Sequence of chain 1.A:
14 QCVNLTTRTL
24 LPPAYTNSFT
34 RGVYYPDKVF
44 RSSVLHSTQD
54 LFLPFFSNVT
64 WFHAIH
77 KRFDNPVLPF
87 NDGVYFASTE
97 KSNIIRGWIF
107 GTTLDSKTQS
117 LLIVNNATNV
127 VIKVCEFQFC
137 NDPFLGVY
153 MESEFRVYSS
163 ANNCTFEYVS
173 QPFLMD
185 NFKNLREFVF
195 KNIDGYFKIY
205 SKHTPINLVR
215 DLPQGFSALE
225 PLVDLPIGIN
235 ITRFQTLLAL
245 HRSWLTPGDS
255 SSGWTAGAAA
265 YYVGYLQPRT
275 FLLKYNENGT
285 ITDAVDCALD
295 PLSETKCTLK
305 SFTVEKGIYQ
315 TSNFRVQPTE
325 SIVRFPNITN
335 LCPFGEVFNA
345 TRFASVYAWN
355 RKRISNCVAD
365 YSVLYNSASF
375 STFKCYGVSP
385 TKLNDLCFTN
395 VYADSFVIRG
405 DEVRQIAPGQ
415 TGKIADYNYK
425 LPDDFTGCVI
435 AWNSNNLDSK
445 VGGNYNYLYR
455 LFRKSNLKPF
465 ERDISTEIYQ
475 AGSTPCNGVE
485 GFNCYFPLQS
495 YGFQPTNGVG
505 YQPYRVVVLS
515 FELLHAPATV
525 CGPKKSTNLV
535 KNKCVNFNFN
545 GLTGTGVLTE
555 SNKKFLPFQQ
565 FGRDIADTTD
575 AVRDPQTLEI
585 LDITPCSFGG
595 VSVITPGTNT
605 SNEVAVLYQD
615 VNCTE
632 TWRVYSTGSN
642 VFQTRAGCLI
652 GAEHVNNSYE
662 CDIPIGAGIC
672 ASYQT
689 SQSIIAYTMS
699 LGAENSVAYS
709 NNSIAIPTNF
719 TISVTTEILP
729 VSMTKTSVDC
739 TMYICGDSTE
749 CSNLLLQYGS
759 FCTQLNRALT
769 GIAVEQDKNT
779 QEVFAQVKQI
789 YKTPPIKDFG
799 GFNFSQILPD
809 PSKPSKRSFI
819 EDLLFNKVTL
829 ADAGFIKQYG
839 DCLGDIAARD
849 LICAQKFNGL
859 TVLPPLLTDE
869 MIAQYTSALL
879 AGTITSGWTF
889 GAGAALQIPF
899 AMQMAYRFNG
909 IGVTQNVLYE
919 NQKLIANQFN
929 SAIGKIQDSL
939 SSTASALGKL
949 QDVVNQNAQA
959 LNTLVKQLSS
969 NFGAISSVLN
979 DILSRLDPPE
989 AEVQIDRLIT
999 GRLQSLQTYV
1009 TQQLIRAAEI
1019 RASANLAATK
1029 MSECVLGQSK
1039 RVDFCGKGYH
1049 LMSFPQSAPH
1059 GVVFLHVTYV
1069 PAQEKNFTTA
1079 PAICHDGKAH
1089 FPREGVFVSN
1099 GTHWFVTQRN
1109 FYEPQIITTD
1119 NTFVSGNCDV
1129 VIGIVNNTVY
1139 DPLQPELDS

A small-molecule ligand and the protein it binds are described below.
Small molecule (SMILES): CC(=O)N[C@@H]1[C@@H](O)[C@H](O)[C@@H](CO)O[C@H]1O

Binding-site contacts:
Ligand atom O6 contacts residue ASN164 of chain 1.B at 4.5 Å.
Ligand atom C4 contacts residue ASN165 of chain 1.B at 4.2 Å.
Ligand atom O5 contacts residue ASN165 of chain 1.B at 2.4 Å (h-bond).
Ligand atom C5 contacts residue ASN165 of chain 1.B at 3.7 Å.
Ligand atom C7 contacts residue TYR351 of chain 1.A at 4.2 Å (hydrophobic).
Ligand atom C5 contacts residue ASN164 of chain 1.B at 4.5 Å.
Ligand atom C3 contacts residue ASN165 of chain 1.B at 3.8 Å.
Ligand atom O5 contacts residue ASN164 of chain 1.B at 4.2 Å.
Ligand atom C6 contacts residue ASN164 of chain 1.B at 3.8 Å.
Ligand atom N2 contacts residue ASN165 of chain 1.B at 2.8 Å (h-bond).
Ligand atom C1 contacts residue ASN165 of chain 1.B at 1.4 Å.
Ligand atom C7 contacts residue ASN165 of chain 1.B at 3.5 Å.
Ligand atom O7 contacts residue TYR351 of chain 1.A at 3.2 Å (h-bond).
Ligand atom O7 contacts residue ASN165 of chain 1.B at 4.3 Å.
Ligand atom C8 contacts residue ASN165 of chain 1.B at 3.8 Å.
Ligand atom C2 contacts residue ASN165 of chain 1.B at 2.4 Å.

Sequence of chain 1.B:
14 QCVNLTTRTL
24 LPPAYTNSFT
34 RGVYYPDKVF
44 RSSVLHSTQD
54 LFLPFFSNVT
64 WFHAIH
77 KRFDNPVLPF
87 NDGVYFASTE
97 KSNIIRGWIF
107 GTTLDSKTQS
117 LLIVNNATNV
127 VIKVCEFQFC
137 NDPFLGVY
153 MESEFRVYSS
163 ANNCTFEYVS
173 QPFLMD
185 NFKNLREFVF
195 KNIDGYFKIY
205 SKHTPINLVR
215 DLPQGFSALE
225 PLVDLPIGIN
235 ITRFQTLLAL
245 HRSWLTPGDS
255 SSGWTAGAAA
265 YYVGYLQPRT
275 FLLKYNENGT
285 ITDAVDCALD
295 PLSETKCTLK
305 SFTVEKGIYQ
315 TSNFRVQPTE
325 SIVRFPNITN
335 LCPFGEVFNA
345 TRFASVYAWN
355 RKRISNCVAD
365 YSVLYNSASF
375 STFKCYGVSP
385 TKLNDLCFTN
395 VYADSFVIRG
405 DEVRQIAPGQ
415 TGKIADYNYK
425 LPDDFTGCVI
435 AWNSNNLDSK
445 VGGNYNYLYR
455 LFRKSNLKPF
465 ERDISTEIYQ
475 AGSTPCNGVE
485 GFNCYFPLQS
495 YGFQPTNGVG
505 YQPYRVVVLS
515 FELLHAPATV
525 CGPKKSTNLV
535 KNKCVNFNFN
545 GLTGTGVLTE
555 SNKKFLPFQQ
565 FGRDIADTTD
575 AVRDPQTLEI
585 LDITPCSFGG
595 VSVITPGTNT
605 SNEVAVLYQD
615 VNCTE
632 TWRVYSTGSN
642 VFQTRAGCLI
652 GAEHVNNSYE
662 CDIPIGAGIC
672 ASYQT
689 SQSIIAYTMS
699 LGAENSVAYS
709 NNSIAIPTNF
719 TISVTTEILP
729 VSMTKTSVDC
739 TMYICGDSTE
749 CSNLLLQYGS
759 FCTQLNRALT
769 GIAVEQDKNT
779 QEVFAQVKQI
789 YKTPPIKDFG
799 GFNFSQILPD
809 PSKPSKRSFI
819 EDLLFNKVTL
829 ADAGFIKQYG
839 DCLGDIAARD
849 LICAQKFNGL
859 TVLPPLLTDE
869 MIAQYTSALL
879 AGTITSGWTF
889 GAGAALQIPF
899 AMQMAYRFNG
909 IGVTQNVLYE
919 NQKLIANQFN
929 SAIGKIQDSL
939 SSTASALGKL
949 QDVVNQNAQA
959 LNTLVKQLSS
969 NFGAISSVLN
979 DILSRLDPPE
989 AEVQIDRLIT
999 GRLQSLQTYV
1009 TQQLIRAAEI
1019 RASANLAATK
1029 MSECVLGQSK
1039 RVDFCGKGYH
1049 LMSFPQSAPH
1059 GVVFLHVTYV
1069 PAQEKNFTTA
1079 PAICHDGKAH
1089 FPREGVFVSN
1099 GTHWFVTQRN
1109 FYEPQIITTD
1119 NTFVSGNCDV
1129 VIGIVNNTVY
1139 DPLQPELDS